This protein binds this small molecule.
Small molecule (SMILES): CC(=O)N[C@@H]1[C@@H](O)[C@H](O)[C@@H](CO)O[C@H]1O

Binding-site contacts:
Ligand atom C7 contacts residue ASN154 of chain 10.A at 3.5 Å.
Ligand atom O7 contacts residue ASN154 of chain 10.A at 3.8 Å.
Ligand atom C2 contacts residue ASN154 of chain 10.A at 2.5 Å.
Ligand atom N2 contacts residue ASN154 of chain 10.A at 2.9 Å (h-bond).
Ligand atom C3 contacts residue ASN154 of chain 10.A at 3.8 Å.
Ligand atom C5 contacts residue ASN154 of chain 10.A at 3.7 Å.
Ligand atom C1 contacts residue SER156 of chain 10.A at 4.3 Å.
Ligand atom C4 contacts residue ASN154 of chain 10.A at 4.2 Å.
Ligand atom O5 contacts residue ASN154 of chain 10.A at 2.4 Å (h-bond).
Ligand atom C1 contacts residue ASN154 of chain 10.A at 1.4 Å.
Ligand atom C8 contacts residue ASN154 of chain 10.A at 4.2 Å.

Sequence of chain 10.A:
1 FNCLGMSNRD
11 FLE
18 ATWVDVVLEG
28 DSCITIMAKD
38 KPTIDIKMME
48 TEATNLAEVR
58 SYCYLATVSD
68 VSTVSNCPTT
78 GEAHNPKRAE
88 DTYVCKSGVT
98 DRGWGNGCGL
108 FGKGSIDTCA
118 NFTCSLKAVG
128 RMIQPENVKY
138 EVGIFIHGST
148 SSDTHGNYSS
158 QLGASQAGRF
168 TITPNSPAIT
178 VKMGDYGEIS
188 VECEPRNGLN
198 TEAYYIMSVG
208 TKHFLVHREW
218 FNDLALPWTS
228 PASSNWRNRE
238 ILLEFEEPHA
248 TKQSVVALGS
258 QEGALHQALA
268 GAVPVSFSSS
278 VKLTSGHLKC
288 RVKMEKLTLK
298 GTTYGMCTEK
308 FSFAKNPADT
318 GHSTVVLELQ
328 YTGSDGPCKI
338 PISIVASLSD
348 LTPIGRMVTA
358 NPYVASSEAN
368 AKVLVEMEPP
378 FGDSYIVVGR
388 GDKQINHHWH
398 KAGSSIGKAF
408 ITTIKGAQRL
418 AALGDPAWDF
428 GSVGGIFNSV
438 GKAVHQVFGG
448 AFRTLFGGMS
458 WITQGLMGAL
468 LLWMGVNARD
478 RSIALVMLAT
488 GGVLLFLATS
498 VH